Sequence of chain 1.A:
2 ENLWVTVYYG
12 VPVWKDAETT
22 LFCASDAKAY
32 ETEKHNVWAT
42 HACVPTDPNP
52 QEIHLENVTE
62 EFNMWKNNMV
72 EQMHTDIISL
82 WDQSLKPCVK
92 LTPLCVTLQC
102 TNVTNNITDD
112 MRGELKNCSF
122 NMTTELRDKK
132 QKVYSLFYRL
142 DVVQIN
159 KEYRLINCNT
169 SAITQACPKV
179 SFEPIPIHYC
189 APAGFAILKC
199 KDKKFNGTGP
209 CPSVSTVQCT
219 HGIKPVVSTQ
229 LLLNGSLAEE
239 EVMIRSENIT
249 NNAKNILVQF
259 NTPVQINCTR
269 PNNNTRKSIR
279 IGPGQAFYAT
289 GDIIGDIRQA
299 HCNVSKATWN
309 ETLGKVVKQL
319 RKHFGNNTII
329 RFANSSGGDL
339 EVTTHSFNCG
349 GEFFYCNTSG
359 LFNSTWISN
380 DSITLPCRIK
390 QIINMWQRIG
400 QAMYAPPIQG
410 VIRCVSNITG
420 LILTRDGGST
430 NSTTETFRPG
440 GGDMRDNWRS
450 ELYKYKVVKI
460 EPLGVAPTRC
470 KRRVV

A small-molecule ligand and the protein it binds are described below.
Small molecule (SMILES): CC(=O)N[C@H]1[C@H](O[C@H]2[C@H](O)[C@@H](NC(C)=O)CO[C@@H]2CO)O[C@H](CO)[C@@H](O)[C@@H]1O

Binding-site contacts:
Ligand atom C7 contacts residue ASN265 of chain 1.A at 3.5 Å.
Ligand atom C8 contacts residue GLN263 of chain 1.A at 2.9 Å.
Ligand atom C2 contacts residue GLN263 of chain 1.A at 4.0 Å.
Ligand atom C3 contacts residue ASN265 of chain 1.A at 3.8 Å.
Ligand atom C2 contacts residue ASN265 of chain 1.A at 2.5 Å.
Ligand atom C4 contacts residue ASN265 of chain 1.A at 4.2 Å.
Ligand atom C5 contacts residue ASN265 of chain 1.A at 3.5 Å.
Ligand atom C1 contacts residue ASN265 of chain 1.A at 1.5 Å.
Ligand atom O5 contacts residue ASN265 of chain 1.A at 2.2 Å (h-bond).
Ligand atom N2 contacts residue ASN265 of chain 1.A at 3.0 Å (h-bond).
Ligand atom C3 contacts residue GLN263 of chain 1.A at 3.6 Å.
Ligand atom O3 contacts residue GLN263 of chain 1.A at 3.1 Å (h-bond).
Ligand atom N2 contacts residue GLN263 of chain 1.A at 3.1 Å (h-bond).
Ligand atom C8 contacts residue SER303 of chain 1.A at 4.2 Å.
Ligand atom O7 contacts residue ASN301 of chain 1.A at 4.4 Å.
Ligand atom O6 contacts residue ASN265 of chain 1.A at 4.3 Å.
Ligand atom O7 contacts residue ASN265 of chain 1.A at 3.4 Å (h-bond).
Ligand atom C8 contacts residue ILE264 of chain 1.A at 4.2 Å (hydrophobic).
Ligand atom C7 contacts residue GLN263 of chain 1.A at 3.7 Å.
Ligand atom C8 contacts residue ASN301 of chain 1.A at 4.5 Å.